Sequence of chain 1.A:
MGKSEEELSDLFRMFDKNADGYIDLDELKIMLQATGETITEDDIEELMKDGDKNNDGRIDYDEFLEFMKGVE

A protein and the small-molecule ligand that binds it are described below.
Small molecule (SMILES): Oc1ccc(/C=C/c2cc(O)cc(O)c2)cc1

Binding-site contacts:
Ligand atom C11 contacts residue LEU47 of chain 1.A at 3.9 Å (hydrophobic).
Ligand atom C14 contacts residue LEU11 of chain 1.A at 4.4 Å (hydrophobic).
Ligand atom C7 contacts residue VAL71 of chain 1.A at 4.2 Å (hydrophobic).
Ligand atom C14 contacts residue PHE64 of chain 1.A at 3.7 Å (hydrophobic).
Ligand atom O1 contacts residue LEU28 of chain 1.A at 3.2 Å.
Ligand atom C13 contacts residue LEU28 of chain 1.A at 4.3 Å (hydrophobic).
Ligand atom C12 contacts residue PHE67 of chain 1.A at 3.4 Å (hydrophobic).
Ligand atom O1 contacts residue PHE67 of chain 1.A at 4.1 Å.
Ligand atom O1 contacts residue GLY51 of chain 1.A at 4.5 Å.
Ligand atom C8 contacts residue PHE67 of chain 1.A at 4.1 Å (hydrophobic).
Ligand atom C13 contacts residue PHE67 of chain 1.A at 3.4 Å (hydrophobic).
Ligand atom C5 contacts residue LEU32 of chain 1.A at 3.8 Å (hydrophobic).
Ligand atom C10 contacts residue PHE67 of chain 1.A at 3.4 Å (hydrophobic).
Ligand atom C6 contacts residue LEU32 of chain 1.A at 3.9 Å (hydrophobic).
Ligand atom C11 contacts residue PHE67 of chain 1.A at 3.2 Å (hydrophobic).
Ligand atom C13 contacts residue PHE64 of chain 1.A at 3.3 Å (hydrophobic).
Ligand atom C14 contacts residue PHE67 of chain 1.A at 3.4 Å (hydrophobic).
Ligand atom C9 contacts residue PHE67 of chain 1.A at 3.4 Å (hydrophobic).
Ligand atom O1 contacts residue ILE59 of chain 1.A at 3.6 Å.
Ligand atom C7 contacts residue LEU32 of chain 1.A at 3.9 Å (hydrophobic).
Ligand atom C4 contacts residue LEU32 of chain 1.A at 4.4 Å (hydrophobic).
Ligand atom C12 contacts residue PHE64 of chain 1.A at 4.5 Å (hydrophobic).
Ligand atom C10 contacts residue LEU47 of chain 1.A at 3.6 Å (hydrophobic).
Ligand atom O3 contacts residue LEU11 of chain 1.A at 4.3 Å.
Ligand atom C11 contacts residue LEU28 of chain 1.A at 3.5 Å (hydrophobic).
Ligand atom C12 contacts residue LEU28 of chain 1.A at 3.4 Å (hydrophobic).